A small-molecule ligand and the protein it binds are described below.
Small molecule (SMILES): CC(=O)N[C@@H]1[C@@H](O)[C@H](O)[C@@H](CO)O[C@H]1O

Binding-site contacts:
Ligand atom C3 contacts residue ASN308 of chain 1.H at 3.8 Å.
Ligand atom C1 contacts residue ASN308 of chain 1.H at 1.4 Å.
Ligand atom C8 contacts residue ASN308 of chain 1.H at 3.5 Å.
Ligand atom O5 contacts residue ASN308 of chain 1.H at 2.4 Å (h-bond).
Ligand atom C7 contacts residue ASN308 of chain 1.H at 3.1 Å.
Ligand atom C4 contacts residue ASN308 of chain 1.H at 4.2 Å.
Ligand atom C2 contacts residue ASN308 of chain 1.H at 2.5 Å.
Ligand atom O7 contacts residue ASN308 of chain 1.H at 3.4 Å (h-bond).
Ligand atom C5 contacts residue ASN308 of chain 1.H at 3.7 Å.
Ligand atom C5 contacts residue TRP364 of chain 1.H at 4.2 Å (hydrophobic).
Ligand atom C1 contacts residue TRP364 of chain 1.H at 4.0 Å (hydrophobic).
Ligand atom N2 contacts residue ASN308 of chain 1.H at 2.7 Å (h-bond).
Ligand atom C8 contacts residue LYS304 of chain 1.H at 4.3 Å.

Sequence of chain 1.H:
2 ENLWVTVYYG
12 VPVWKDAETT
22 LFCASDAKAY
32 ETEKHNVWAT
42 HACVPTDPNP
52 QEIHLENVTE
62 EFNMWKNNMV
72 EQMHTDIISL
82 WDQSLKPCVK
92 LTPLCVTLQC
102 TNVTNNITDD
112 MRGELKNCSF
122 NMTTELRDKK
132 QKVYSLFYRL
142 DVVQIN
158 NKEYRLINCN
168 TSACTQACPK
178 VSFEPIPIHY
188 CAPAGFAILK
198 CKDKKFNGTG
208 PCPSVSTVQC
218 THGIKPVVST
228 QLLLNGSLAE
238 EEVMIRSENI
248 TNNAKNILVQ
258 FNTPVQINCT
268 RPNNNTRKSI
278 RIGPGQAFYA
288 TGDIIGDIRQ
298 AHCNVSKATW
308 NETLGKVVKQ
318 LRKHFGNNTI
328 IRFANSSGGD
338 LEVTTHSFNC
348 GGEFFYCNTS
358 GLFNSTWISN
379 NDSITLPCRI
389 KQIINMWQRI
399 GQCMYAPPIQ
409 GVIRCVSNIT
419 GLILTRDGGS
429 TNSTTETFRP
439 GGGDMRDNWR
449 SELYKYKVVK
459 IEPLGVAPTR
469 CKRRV